This protein binds this small molecule.
Small molecule (SMILES): CC(=O)N[C@H]1[C@H](O[C@H]2[C@H](O)[C@@H](NC(C)=O)CO[C@@H]2CO)O[C@H](CO)[C@@H](O)[C@@H]1O

Sequence of chain 1.A:
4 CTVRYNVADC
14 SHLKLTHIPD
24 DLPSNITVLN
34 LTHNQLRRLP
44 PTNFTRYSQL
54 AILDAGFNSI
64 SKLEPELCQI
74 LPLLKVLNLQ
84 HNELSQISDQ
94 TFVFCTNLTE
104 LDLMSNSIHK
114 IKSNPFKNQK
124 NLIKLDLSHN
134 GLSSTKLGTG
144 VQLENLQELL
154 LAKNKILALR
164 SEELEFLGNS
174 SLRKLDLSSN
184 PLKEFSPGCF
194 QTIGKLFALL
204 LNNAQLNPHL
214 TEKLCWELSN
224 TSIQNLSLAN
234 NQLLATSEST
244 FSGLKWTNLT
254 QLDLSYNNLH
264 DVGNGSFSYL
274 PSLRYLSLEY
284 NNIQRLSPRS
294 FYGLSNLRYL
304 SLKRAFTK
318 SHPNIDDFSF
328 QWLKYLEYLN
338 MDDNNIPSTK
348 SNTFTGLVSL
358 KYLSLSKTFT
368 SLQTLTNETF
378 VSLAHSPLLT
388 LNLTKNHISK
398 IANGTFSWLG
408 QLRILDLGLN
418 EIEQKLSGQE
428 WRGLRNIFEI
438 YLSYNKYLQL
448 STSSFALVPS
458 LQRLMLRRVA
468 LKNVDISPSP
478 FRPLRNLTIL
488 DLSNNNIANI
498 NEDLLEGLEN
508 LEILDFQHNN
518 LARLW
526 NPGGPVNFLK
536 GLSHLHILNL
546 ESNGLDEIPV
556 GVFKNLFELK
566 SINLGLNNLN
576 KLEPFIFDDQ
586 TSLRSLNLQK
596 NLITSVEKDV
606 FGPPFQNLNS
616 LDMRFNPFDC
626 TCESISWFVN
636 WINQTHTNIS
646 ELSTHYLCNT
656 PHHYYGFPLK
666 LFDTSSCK

Binding-site contacts:
Ligand atom O7 contacts residue TYR278 of chain 1.A at 3.6 Å.
Ligand atom O7 contacts residue GLN254 of chain 1.A at 3.4 Å (h-bond).
Ligand atom O7 contacts residue ASN228 of chain 1.A at 4.4 Å.
Ligand atom C7 contacts residue TYR278 of chain 1.A at 4.2 Å (hydrophobic).
Ligand atom C8 contacts residue ASN228 of chain 1.A at 3.7 Å.
Ligand atom C5 contacts residue GLN254 of chain 1.A at 3.4 Å.
Ligand atom C6 contacts residue GLN254 of chain 1.A at 3.9 Å.
Ligand atom C7 contacts residue ARG176 of chain 1.A at 3.1 Å.
Ligand atom C3 contacts residue GLN254 of chain 1.A at 4.1 Å.
Ligand atom C7 contacts residue GLN254 of chain 1.A at 3.9 Å.
Ligand atom C4 contacts residue ASN228 of chain 1.A at 4.3 Å.
Ligand atom O5 contacts residue ASN228 of chain 1.A at 2.4 Å (h-bond).
Ligand atom C5 contacts residue ASN228 of chain 1.A at 3.6 Å.
Ligand atom O7 contacts residue GLN227 of chain 1.A at 2.9 Å (h-bond).
Ligand atom N2 contacts residue ASN228 of chain 1.A at 2.9 Å (h-bond).
Ligand atom C8 contacts residue ARG176 of chain 1.A at 3.4 Å.
Ligand atom C1 contacts residue GLN254 of chain 1.A at 4.2 Å.
Ligand atom O7 contacts residue ARG176 of chain 1.A at 2.3 Å (salt-bridge).
Ligand atom C7 contacts residue ASN228 of chain 1.A at 3.5 Å.
Ligand atom C4 contacts residue GLN254 of chain 1.A at 3.9 Å.
Ligand atom C3 contacts residue ASN228 of chain 1.A at 3.8 Å.
Ligand atom C7 contacts residue GLN227 of chain 1.A at 4.0 Å.
Ligand atom C2 contacts residue ASN228 of chain 1.A at 2.5 Å.
Ligand atom C1 contacts residue ASN228 of chain 1.A at 1.4 Å.
Ligand atom N2 contacts residue ARG176 of chain 1.A at 4.4 Å.
Ligand atom O4 contacts residue GLN254 of chain 1.A at 3.6 Å (h-bond).
Ligand atom C8 contacts residue TYR278 of chain 1.A at 3.6 Å (hydrophobic).
Ligand atom O5 contacts residue GLN254 of chain 1.A at 4.1 Å.
Ligand atom C8 contacts residue GLN254 of chain 1.A at 4.2 Å.